Binding-site contacts:
Ligand atom O5 contacts residue ASN269 of chain 1.E at 2.5 Å (h-bond).
Ligand atom C7 contacts residue ASN269 of chain 1.E at 4.2 Å.
Ligand atom C8 contacts residue ASN267 of chain 1.E at 3.5 Å.
Ligand atom O7 contacts residue ASN267 of chain 1.E at 3.5 Å (h-bond).
Ligand atom C1 contacts residue ASN269 of chain 1.E at 1.5 Å.
Ligand atom N2 contacts residue GLU268 of chain 1.E at 4.1 Å.
Ligand atom C8 contacts residue GLU268 of chain 1.E at 3.1 Å.
Ligand atom C3 contacts residue ASN269 of chain 1.E at 3.8 Å.
Ligand atom C4 contacts residue ASN269 of chain 1.E at 4.3 Å.
Ligand atom N2 contacts residue ASN269 of chain 1.E at 2.9 Å (h-bond).
Ligand atom C2 contacts residue ASN269 of chain 1.E at 2.6 Å.
Ligand atom C5 contacts residue ASN269 of chain 1.E at 3.7 Å.
Ligand atom N2 contacts residue ASN267 of chain 1.E at 3.9 Å.
Ligand atom C7 contacts residue ASN267 of chain 1.E at 3.4 Å.
Ligand atom C7 contacts residue GLU268 of chain 1.E at 4.2 Å.

A protein and the small-molecule ligand that binds it are described below.
Small molecule (SMILES): CC(=O)N[C@@H]1[C@@H](O)[C@H](O)[C@@H](CO)O[C@H]1O

Sequence of chain 1.E:
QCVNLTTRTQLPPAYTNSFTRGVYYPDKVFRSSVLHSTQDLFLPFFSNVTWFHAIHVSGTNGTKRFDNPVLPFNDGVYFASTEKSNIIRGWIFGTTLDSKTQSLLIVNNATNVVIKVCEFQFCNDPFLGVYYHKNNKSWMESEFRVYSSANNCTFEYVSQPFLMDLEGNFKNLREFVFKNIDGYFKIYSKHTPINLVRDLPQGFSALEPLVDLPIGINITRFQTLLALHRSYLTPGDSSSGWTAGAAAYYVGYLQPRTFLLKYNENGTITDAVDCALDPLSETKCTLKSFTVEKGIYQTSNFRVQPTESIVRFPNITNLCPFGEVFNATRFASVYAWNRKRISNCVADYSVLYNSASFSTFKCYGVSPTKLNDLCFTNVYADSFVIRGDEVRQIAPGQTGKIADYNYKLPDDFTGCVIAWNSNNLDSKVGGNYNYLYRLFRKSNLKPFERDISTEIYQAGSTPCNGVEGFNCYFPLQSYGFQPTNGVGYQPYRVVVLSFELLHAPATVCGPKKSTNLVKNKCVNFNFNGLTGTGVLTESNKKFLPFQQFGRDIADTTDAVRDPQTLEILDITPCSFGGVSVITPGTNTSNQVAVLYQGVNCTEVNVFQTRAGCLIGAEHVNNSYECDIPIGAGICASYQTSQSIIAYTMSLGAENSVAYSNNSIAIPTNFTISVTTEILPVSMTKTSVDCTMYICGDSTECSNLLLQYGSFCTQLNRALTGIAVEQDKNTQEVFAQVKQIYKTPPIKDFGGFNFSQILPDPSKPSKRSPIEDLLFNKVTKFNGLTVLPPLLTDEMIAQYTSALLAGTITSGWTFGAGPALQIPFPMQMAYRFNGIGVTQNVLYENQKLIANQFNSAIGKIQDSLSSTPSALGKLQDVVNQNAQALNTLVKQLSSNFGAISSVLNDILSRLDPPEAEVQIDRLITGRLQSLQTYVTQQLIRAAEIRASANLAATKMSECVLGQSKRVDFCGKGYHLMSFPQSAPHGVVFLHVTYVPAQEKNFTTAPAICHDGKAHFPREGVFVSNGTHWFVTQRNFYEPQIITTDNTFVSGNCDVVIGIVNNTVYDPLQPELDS